Binding-site contacts:
Ligand atom C7 contacts residue VAL51 of chain 2.A at 3.8 Å (hydrophobic).
Ligand atom C31 contacts residue LEU223 of chain 2.A at 3.5 Å (hydrophobic).
Ligand atom C36 contacts residue ASP220 of chain 2.A at 3.8 Å.
Ligand atom C23 contacts residue ASN47 of chain 2.A at 3.5 Å.
Ligand atom C26 contacts residue LYS127 of chain 2.A at 3.7 Å.
Ligand atom C27 contacts residue PHE124 of chain 2.A at 3.8 Å (hydrophobic).
Ligand atom O32 contacts residue LYS127 of chain 2.A at 2.8 Å (salt-bridge).
Ligand atom C9 contacts residue ASP220 of chain 2.A at 3.4 Å.
Ligand atom C6 contacts residue VAL51 of chain 2.A at 3.8 Å (hydrophobic).
Ligand atom C46 contacts residue GLU19 of chain 2.A at 3.9 Å.
Ligand atom C48 contacts residue VAL51 of chain 2.A at 3.7 Å (hydrophobic).
Ligand atom O13 contacts residue LYS54 of chain 2.A at 3.5 Å (salt-bridge).
Ligand atom O24 contacts residue LEU223 of chain 2.A at 3.5 Å.
Ligand atom C23 contacts residue ILE173 of chain 2.A at 3.8 Å (hydrophobic).
Ligand atom O13 contacts residue VAL51 of chain 2.A at 3.4 Å.
Ligand atom C14 contacts residue ASN47 of chain 2.A at 3.6 Å.
Ligand atom C38 contacts residue MET128 of chain 2.A at 3.5 Å (hydrophobic).
Ligand atom O37 contacts residue LEU223 of chain 2.A at 3.8 Å.
Ligand atom O43 contacts residue ASP220 of chain 2.A at 3.6 Å.
Ligand atom C20 contacts residue VAL11 of chain 2.B at 3.8 Å (hydrophobic).
Ligand atom C36 contacts residue LYS219 of chain 2.A at 3.8 Å.
Ligand atom C38 contacts residue LYS127 of chain 2.A at 3.6 Å.
Ligand atom C38 contacts residue PHE124 of chain 2.A at 3.6 Å (hydrophobic).
Ligand atom O16 contacts residue PRO172 of chain 2.A at 3.8 Å.
Ligand atom C17 contacts residue LEU223 of chain 2.A at 3.7 Å (hydrophobic).
Ligand atom C18 contacts residue ASP220 of chain 2.A at 3.7 Å.
Ligand atom O13 contacts residue VAL11 of chain 2.B at 3.9 Å.
Ligand atom O24 contacts residue ASP220 of chain 2.A at 3.5 Å.
Ligand atom C10 contacts residue VAL11 of chain 2.B at 3.7 Å (hydrophobic).
Ligand atom C11 contacts residue ASP220 of chain 2.A at 3.6 Å.
Ligand atom C27 contacts residue LYS127 of chain 2.A at 3.6 Å.
Ligand atom O8 contacts residue ASP220 of chain 2.A at 3.7 Å.
Ligand atom C25 contacts residue VAL11 of chain 2.B at 3.7 Å (hydrophobic).
Ligand atom C25 contacts residue PRO172 of chain 2.A at 3.4 Å (hydrophobic).
Ligand atom C20 contacts residue LYS127 of chain 2.A at 3.7 Å.
Ligand atom C7 contacts residue ASN47 of chain 2.A at 3.6 Å.
Ligand atom O29 contacts residue ASP220 of chain 2.A at 2.8 Å (salt-bridge).
Ligand atom O22 contacts residue ASN47 of chain 2.A at 3.6 Å.
Ligand atom C18 contacts residue ILE224 of chain 2.A at 3.8 Å (hydrophobic).
Ligand atom O16 contacts residue ASP220 of chain 2.A at 2.5 Å (salt-bridge).

This small molecule binds to this protein.
Small molecule (SMILES): C=CC(C)(C)OC[C@H]1O[C@H](O[C@@H]2C3=C([C@H](C)COC(C)=O)C[C@H](O)[C@]3(C)/C=C3/[C@@H](COC)CC[C@H]3[C@@H](C)[C@H]2O)[C@H](O)[C@@H](OC(C)=O)[C@@H]1O

Sequence of chain 2.B:
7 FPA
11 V

Sequence of chain 2.A:
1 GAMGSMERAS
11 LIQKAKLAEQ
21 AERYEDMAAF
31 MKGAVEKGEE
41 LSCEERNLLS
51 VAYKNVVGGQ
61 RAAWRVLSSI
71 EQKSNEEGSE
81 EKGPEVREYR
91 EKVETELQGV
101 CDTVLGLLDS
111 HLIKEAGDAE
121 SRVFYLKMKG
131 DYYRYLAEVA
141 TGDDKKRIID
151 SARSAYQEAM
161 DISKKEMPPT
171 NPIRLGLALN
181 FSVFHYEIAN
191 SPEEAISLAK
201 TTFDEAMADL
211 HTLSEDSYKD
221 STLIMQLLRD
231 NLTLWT